Sequence of chain 2.C:
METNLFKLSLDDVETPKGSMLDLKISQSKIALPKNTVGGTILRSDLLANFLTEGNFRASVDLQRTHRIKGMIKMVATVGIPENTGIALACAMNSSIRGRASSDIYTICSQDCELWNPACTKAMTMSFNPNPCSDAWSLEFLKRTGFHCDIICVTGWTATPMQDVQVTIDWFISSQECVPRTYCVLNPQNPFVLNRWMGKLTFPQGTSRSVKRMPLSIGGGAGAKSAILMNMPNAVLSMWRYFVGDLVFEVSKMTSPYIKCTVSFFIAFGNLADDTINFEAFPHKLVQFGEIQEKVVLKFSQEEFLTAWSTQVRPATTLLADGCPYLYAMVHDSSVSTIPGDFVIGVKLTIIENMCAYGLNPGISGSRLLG

Binding-site contacts:
Ligand atom C1' contacts residue ARG180 of chain 2.C at 3.7 Å.
Ligand atom N6 contacts residue THR349 of chain 2.C at 3.9 Å.
Ligand atom O4' contacts residue THR124 of chain 2.C at 4.3 Å.
Ligand atom O2' contacts residue ARG180 of chain 2.C at 3.9 Å.
Ligand atom C1' contacts residue PRO190 of chain 2.C at 3.9 Å (hydrophobic).
Ligand atom C4 contacts residue VAL192 of chain 2.C at 3.9 Å (hydrophobic).
Ligand atom O3' contacts residue SER126 of chain 2.C at 3.3 Å.
Ligand atom N9 contacts residue PRO190 of chain 2.C at 4.1 Å.
Ligand atom N1 contacts residue VAL192 of chain 2.C at 4.0 Å.
Ligand atom O2' contacts residue THR124 of chain 2.C at 4.1 Å.
Ligand atom C5' contacts residue THR124 of chain 2.C at 3.5 Å.
Ligand atom O4' contacts residue PRO190 of chain 2.C at 3.2 Å.
Ligand atom OP1 contacts residue SER126 of chain 2.C at 2.8 Å (h-bond).
Ligand atom C5' contacts residue SER126 of chain 2.C at 3.9 Å.
Ligand atom C4' contacts residue THR124 of chain 2.C at 3.6 Å.
Ligand atom C5 contacts residue ILE350 of chain 2.C at 3.6 Å (hydrophobic).
Ligand atom O3' contacts residue THR124 of chain 2.C at 4.2 Å.
Ligand atom C6 contacts residue ILE350 of chain 2.C at 3.8 Å (hydrophobic).
Ligand atom C4' contacts residue SER126 of chain 2.C at 3.4 Å.
Ligand atom O4' contacts residue SER126 of chain 2.C at 4.3 Å.
Ligand atom C4' contacts residue PRO190 of chain 2.C at 4.3 Å (hydrophobic).
Ligand atom N7 contacts residue ILE350 of chain 2.C at 3.8 Å.
Ligand atom O4' contacts residue ARG180 of chain 2.C at 4.0 Å.
Ligand atom C2 contacts residue ARG180 of chain 2.C at 3.6 Å.
Ligand atom C4 contacts residue ILE350 of chain 2.C at 4.2 Å (hydrophobic).
Ligand atom N3 contacts residue VAL192 of chain 2.C at 3.4 Å.
Ligand atom C3' contacts residue SER126 of chain 2.C at 4.3 Å.
Ligand atom O2' contacts residue SER126 of chain 2.C at 3.6 Å (h-bond).
Ligand atom OP1 contacts residue THR124 of chain 2.C at 3.8 Å.
Ligand atom O2 contacts residue GLU113 of chain 2.C at 4.2 Å.
Ligand atom P contacts residue SER126 of chain 2.C at 3.7 Å.
Ligand atom N6 contacts residue ILE350 of chain 2.C at 4.0 Å.
Ligand atom N3 contacts residue ARG180 of chain 2.C at 4.0 Å.
Ligand atom O3' contacts residue MET125 of chain 2.C at 4.3 Å.
Ligand atom O2' contacts residue MET125 of chain 2.C at 3.6 Å.
Ligand atom OP1 contacts residue LYS73 of chain 2.C at 4.1 Å.
Ligand atom C2 contacts residue VAL192 of chain 2.C at 3.7 Å (hydrophobic).
Ligand atom OP1 contacts residue THR124 of chain 2.C at 4.0 Å.
Ligand atom C8 contacts residue ILE350 of chain 2.C at 4.1 Å (hydrophobic).
Ligand atom C8 contacts residue PRO190 of chain 2.C at 4.2 Å (hydrophobic).

This small molecule binds to this protein.
Small molecule (SMILES): Nc1ccn([C@@H]2O[C@H](CO[P](=O)(O)O[C@H]3[C@@H](O)[C@H](n4ccc(=O)[nH]c4=O)O[C@@H]3CO[P](=O)(O)O[C@H]3[C@@H](O)[C@H](n4ccc(N)nc4=O)O[C@@H]3CO[P](=O)(O)O[C@H]3[C@@H](O)[C@H](n4ccc(=O)[nH]c4=O)O[C@@H]3CO[P](=O)(O)O[C@H]3[C@@H](O)[C@H](n4cnc5c(=O)nc(N)[nH]c54)O[C@@H]3CO[P](=O)(O)O[C@H]3[C@@H](O)[C@H](n4cnc5c(N)ncnc54)O[C@@H]3CO)[C@@H](O)[C@H]2O)c(=O)n1